Binding-site contacts:
Ligand atom C8 contacts residue PHE250 of chain 1.A at 3.8 Å (hydrophobic).
Ligand atom C3 contacts residue PHE92 of chain 1.A at 4.0 Å (hydrophobic).
Ligand atom N1 contacts residue PRO124 of chain 1.A at 3.2 Å (h-bond).
Ligand atom C7 contacts residue GLN13 of chain 1.A at 3.6 Å.
Ligand atom CL2 contacts residue ASP224 of chain 1.A at 4.0 Å.
Ligand atom CL1 contacts residue GLN13 of chain 1.A at 4.2 Å.
Ligand atom O1 contacts residue PRO124 of chain 1.A at 3.5 Å (h-bond).
Ligand atom CL2 contacts residue PHE16 of chain 1.A at 3.5 Å (hydrophobic).
Ligand atom C7 contacts residue VAL227 of chain 1.A at 3.5 Å (hydrophobic).
Ligand atom C3 contacts residue SER180 of chain 1.A at 4.2 Å.
Ligand atom C1 contacts residue PHE92 of chain 1.A at 3.8 Å (hydrophobic).
Ligand atom N1 contacts residue PHE92 of chain 1.A at 3.5 Å.
Ligand atom O1 contacts residue PHE92 of chain 1.A at 3.2 Å.
Ligand atom CL2 contacts residue VAL227 of chain 1.A at 4.2 Å (hydrophobic).
Ligand atom C5 contacts residue PHE92 of chain 1.A at 4.1 Å (hydrophobic).
Ligand atom O2 contacts residue ARG131 of chain 1.A at 2.5 Å (salt-bridge).
Ligand atom C1 contacts residue THR126 of chain 1.A at 3.8 Å.
Ligand atom CL2 contacts residue PHE250 of chain 1.A at 3.5 Å (hydrophobic).
Ligand atom C8 contacts residue GLN13 of chain 1.A at 3.9 Å.
Ligand atom CL2 contacts residue GLN13 of chain 1.A at 3.8 Å.
Ligand atom O1 contacts residue ARG131 of chain 1.A at 3.1 Å (salt-bridge).
Ligand atom O2 contacts residue PHE92 of chain 1.A at 3.9 Å.
Ligand atom C9 contacts residue PRO124 of chain 1.A at 3.2 Å (hydrophobic).
Ligand atom O1 contacts residue THR126 of chain 1.A at 2.9 Å (h-bond).
Ligand atom C10 contacts residue PRO124 of chain 1.A at 3.7 Å (hydrophobic).
Ligand atom N1 contacts residue THR126 of chain 1.A at 3.6 Å (h-bond).
Ligand atom C8 contacts residue PRO124 of chain 1.A at 4.1 Å (hydrophobic).
Ligand atom C9 contacts residue PHE250 of chain 1.A at 3.3 Å (hydrophobic).
Ligand atom O3 contacts residue TRP223 of chain 1.A at 3.7 Å.
Ligand atom O2 contacts residue THR126 of chain 1.A at 4.0 Å.
Ligand atom CL1 contacts residue VAL227 of chain 1.A at 4.0 Å (hydrophobic).
Ligand atom CL1 contacts residue TRP223 of chain 1.A at 3.3 Å (hydrophobic).
Ligand atom CL2 contacts residue PRO124 of chain 1.A at 3.6 Å (hydrophobic).
Ligand atom C2 contacts residue PHE92 of chain 1.A at 3.6 Å (hydrophobic).
Ligand atom C7 contacts residue ASP224 of chain 1.A at 4.0 Å.
Ligand atom C4 contacts residue PHE92 of chain 1.A at 4.1 Å (hydrophobic).
Ligand atom C2 contacts residue THR126 of chain 1.A at 3.5 Å.
Ligand atom O1 contacts residue LEU125 of chain 1.A at 3.5 Å.
Ligand atom C10 contacts residue PHE92 of chain 1.A at 3.8 Å (hydrophobic).
Ligand atom C2 contacts residue ARG131 of chain 1.A at 3.4 Å.

The small molecule below binds the protein below.
Small molecule (SMILES): Cc1cc(C)c2c(O)cc(C(=O)O)nc2c1

Sequence of chain 1.A:
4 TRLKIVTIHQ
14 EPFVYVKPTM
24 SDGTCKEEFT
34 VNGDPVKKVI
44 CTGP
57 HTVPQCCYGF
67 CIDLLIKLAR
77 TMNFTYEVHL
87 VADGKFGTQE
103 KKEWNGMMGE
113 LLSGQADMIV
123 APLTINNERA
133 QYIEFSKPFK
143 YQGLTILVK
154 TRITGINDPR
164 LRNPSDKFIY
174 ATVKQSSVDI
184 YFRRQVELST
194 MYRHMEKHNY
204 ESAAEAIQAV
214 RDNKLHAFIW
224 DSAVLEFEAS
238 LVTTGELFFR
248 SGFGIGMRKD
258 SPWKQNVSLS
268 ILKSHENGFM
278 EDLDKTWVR